Sequence of chain 1.A:
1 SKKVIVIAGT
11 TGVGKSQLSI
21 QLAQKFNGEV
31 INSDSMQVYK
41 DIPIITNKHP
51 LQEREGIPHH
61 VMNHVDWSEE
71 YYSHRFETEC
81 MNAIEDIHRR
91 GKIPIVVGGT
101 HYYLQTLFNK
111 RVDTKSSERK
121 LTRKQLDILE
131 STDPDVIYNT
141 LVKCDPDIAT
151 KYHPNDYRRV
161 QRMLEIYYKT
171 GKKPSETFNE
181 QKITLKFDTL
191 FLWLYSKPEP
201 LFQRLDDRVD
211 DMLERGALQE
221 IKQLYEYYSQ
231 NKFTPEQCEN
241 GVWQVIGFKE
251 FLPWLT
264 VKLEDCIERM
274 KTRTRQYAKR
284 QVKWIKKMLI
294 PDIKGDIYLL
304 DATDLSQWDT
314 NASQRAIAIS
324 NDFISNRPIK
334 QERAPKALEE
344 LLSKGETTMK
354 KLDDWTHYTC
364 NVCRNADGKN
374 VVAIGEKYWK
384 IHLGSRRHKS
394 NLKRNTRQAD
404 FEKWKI

Binding-site contacts:
Ligand atom O1B contacts residue GLN17 of chain 1.A at 4.4 Å.
Ligand atom O3B contacts residue ARG208 of chain 1.A at 4.2 Å.
Ligand atom PA contacts residue ARG208 of chain 1.A at 4.1 Å.
Ligand atom PB contacts residue GLY14 of chain 1.A at 4.1 Å.
Ligand atom PB contacts residue THR11 of chain 1.A at 3.8 Å.
Ligand atom PB contacts residue GLY12 of chain 1.A at 3.9 Å.
Ligand atom O3B contacts residue ASN47 of chain 1.A at 3.1 Å (h-bond).
Ligand atom PB contacts residue LYS15 of chain 1.A at 4.0 Å.
Ligand atom O1B contacts residue GLY14 of chain 1.A at 3.4 Å.
Ligand atom O2A contacts residue GLY14 of chain 1.A at 3.5 Å (h-bond).
Ligand atom PA contacts residue GLY12 of chain 1.A at 4.2 Å.
Ligand atom O1B contacts residue LYS15 of chain 1.A at 3.0 Å (salt-bridge).
Ligand atom PA contacts residue VAL13 of chain 1.A at 4.0 Å.
Ligand atom O2B contacts residue GLY12 of chain 1.A at 3.5 Å (h-bond).
Ligand atom O2B contacts residue GLY14 of chain 1.A at 4.0 Å.
Ligand atom O1 contacts residue ARG208 of chain 1.A at 2.7 Å (salt-bridge).
Ligand atom O3B contacts residue THR11 of chain 1.A at 3.1 Å.
Ligand atom PB contacts residue VAL13 of chain 1.A at 4.3 Å.
Ligand atom O1A contacts residue GLY14 of chain 1.A at 4.0 Å.
Ligand atom O2B contacts residue VAL13 of chain 1.A at 3.8 Å.
Ligand atom O1 contacts residue GLY12 of chain 1.A at 4.3 Å.
Ligand atom O2B contacts residue LYS15 of chain 1.A at 3.5 Å.
Ligand atom O1B contacts residue SER16 of chain 1.A at 3.2 Å (h-bond).
Ligand atom O3A contacts residue VAL13 of chain 1.A at 3.2 Å (h-bond).
Ligand atom PA contacts residue GLY14 of chain 1.A at 4.1 Å.
Ligand atom O1A contacts residue HIS49 of chain 1.A at 4.1 Å.
Ligand atom O2A contacts residue VAL13 of chain 1.A at 3.4 Å.
Ligand atom O2B contacts residue THR10 of chain 1.A at 3.0 Å (h-bond).
Ligand atom O2A contacts residue GLY12 of chain 1.A at 3.8 Å.
Ligand atom O3A contacts residue GLY12 of chain 1.A at 3.1 Å (h-bond).
Ligand atom O3A contacts residue THR11 of chain 1.A at 3.4 Å.
Ligand atom O2B contacts residue THR11 of chain 1.A at 3.1 Å.
Ligand atom O3A contacts residue GLY14 of chain 1.A at 3.6 Å (h-bond).
Ligand atom O1 contacts residue THR11 of chain 1.A at 4.2 Å.
Ligand atom O3B contacts residue GLY12 of chain 1.A at 4.5 Å.

This small molecule binds to this protein.
Small molecule (SMILES): CC(C)=CCO[P](=O)(O)OP(=O)(O)O